Binding-site contacts:
Ligand atom CL1 contacts residue MET124 of chain 1.A at 3.4 Å.
Ligand atom C12 contacts residue GLU56 of chain 1.A at 3.2 Å.
Ligand atom C11 contacts residue LEU90 of chain 1.A at 4.0 Å (hydrophobic).
Ligand atom O02 contacts residue THR50 of chain 1.A at 2.7 Å (h-bond).
Ligand atom O01 contacts residue LEU90 of chain 1.A at 3.9 Å.
Ligand atom C03 contacts residue ILE127 of chain 1.A at 3.9 Å (hydrophobic).
Ligand atom O02 contacts residue LEU239 of chain 1.A at 3.9 Å.
Ligand atom C12 contacts residue ALA53 of chain 1.A at 4.0 Å (hydrophobic).
Ligand atom C03 contacts residue MET124 of chain 1.A at 4.0 Å (hydrophobic).
Ligand atom C19 contacts residue ALA53 of chain 1.A at 3.6 Å (hydrophobic).
Ligand atom C04 contacts residue LEU228 of chain 1.A at 3.7 Å (hydrophobic).
Ligand atom C15 contacts residue LEU49 of chain 1.A at 3.7 Å (hydrophobic).
Ligand atom C10 contacts residue LEU90 of chain 1.A at 3.7 Å (hydrophobic).
Ligand atom C18 contacts residue ALA53 of chain 1.A at 3.4 Å (hydrophobic).
Ligand atom C01 contacts residue MET124 of chain 1.A at 3.5 Å (hydrophobic).
Ligand atom C02 contacts residue MET124 of chain 1.A at 3.2 Å (hydrophobic).
Ligand atom C10 contacts residue LEU94 of chain 1.A at 4.0 Å (hydrophobic).
Ligand atom C02 contacts residue ILE127 of chain 1.A at 3.9 Å (hydrophobic).
Ligand atom C05 contacts residue LEU228 of chain 1.A at 4.1 Å (hydrophobic).
Ligand atom O01 contacts residue GLU56 of chain 1.A at 2.6 Å (salt-bridge).
Ligand atom O02 contacts residue LEU243 of chain 1.A at 3.8 Å.
Ligand atom C03 contacts residue HIS227 of chain 1.A at 3.8 Å.
Ligand atom C13 contacts residue ALA53 of chain 1.A at 3.8 Å (hydrophobic).
Ligand atom CL1 contacts residue PHE107 of chain 1.A at 3.8 Å.
Ligand atom C04 contacts residue GLY224 of chain 1.A at 3.6 Å.
Ligand atom C17 contacts residue LEU228 of chain 1.A at 3.6 Å (hydrophobic).
Ligand atom CL1 contacts residue PHE128 of chain 1.A at 4.0 Å.
Ligand atom C16 contacts residue THR50 of chain 1.A at 3.7 Å.
Ligand atom C03 contacts residue GLY224 of chain 1.A at 3.9 Å.
Ligand atom C18 contacts residue LEU228 of chain 1.A at 3.8 Å (hydrophobic).
Ligand atom C13 contacts residue LEU49 of chain 1.A at 4.0 Å (hydrophobic).
Ligand atom C09 contacts residue PHE107 of chain 1.A at 3.8 Å (hydrophobic).
Ligand atom C17 contacts residue THR50 of chain 1.A at 3.5 Å.
Ligand atom O01 contacts residue ARG97 of chain 1.A at 3.1 Å (salt-bridge).
Ligand atom C10 contacts residue PHE107 of chain 1.A at 4.1 Å (hydrophobic).
Ligand atom C16 contacts residue LEU228 of chain 1.A at 3.6 Å (hydrophobic).
Ligand atom C16 contacts residue MET46 of chain 1.A at 3.9 Å (hydrophobic).
Ligand atom O02 contacts residue LEU228 of chain 1.A at 3.6 Å.
Ligand atom C11 contacts residue GLU56 of chain 1.A at 3.3 Å.
Ligand atom C16 contacts residue LEU49 of chain 1.A at 3.9 Å (hydrophobic).

Sequence of chain 1.A:
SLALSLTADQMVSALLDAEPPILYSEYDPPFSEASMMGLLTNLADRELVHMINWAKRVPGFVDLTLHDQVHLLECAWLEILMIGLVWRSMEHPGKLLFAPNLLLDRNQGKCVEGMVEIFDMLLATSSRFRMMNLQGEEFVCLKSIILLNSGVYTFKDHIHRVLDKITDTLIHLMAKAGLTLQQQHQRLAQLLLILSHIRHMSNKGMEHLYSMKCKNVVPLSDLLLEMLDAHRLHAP

A protein and the small-molecule ligand that binds it are described below.
Small molecule (SMILES): Oc1ccc(C(=Nc2ccccc2Cl)c2ccc(O)cc2)cc1